The protein below binds the small molecule below.
Small molecule (SMILES): Cc1cn([C@H]2C[C@H](O[P](=O)(O)OC[C@H]3O[C@@H](n4cnc5c(=O)nc(N)[nH]c54)C[C@@H]3O[P](=O)(O)OC[C@H]3O[C@@H](n4ccc(N)nc4=O)C[C@@H]3O[P](=O)(O)OC[C@H]3O[C@@H](n4cnc5c(=O)nc(N)[nH]c54)C[C@@H]3O)[C@@H](CO[P](=O)(O)O[C@H]3C[C@H](n4cnc5c(N)ncnc54)O[C@@H]3CO[P](=O)(O)O[C@H]3C[C@H](n4cnc5c(=O)nc(N)[nH]c54)O[C@@H]3CO[P](=O)(O)O[C@H]3C[C@H](n4cc(C)c(=O)[nH]c4=O)O[C@@H]3CO[P](=O)(O)O[C@H]3C[C@H](n4ccc(N)nc4=O)O[C@@H]3CO[P](=O)(O)O[C@H]3C[C@H](n4cnc5c(=O)nc(N)[nH]c54)O[C@@H]3CO)O2)c(=O)[nH]c1=O

Sequence of chain 1.A:
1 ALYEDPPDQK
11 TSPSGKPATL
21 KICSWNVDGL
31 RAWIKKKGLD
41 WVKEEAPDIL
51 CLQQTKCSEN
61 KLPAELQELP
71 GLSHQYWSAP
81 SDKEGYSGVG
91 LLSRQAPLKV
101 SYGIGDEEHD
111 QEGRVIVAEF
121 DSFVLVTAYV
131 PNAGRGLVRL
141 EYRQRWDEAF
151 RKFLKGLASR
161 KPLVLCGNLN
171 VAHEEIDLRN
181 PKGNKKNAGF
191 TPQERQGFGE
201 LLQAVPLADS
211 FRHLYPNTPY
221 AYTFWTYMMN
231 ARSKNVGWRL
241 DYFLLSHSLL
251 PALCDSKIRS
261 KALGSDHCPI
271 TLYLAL

Binding-site contacts:
Ligand atom O3' contacts residue TYR86 of chain 1.A at 3.3 Å.
Ligand atom OP2 contacts residue ASN132 of chain 1.A at 4.3 Å.
Ligand atom O3' contacts residue PGA1 of chain 1.K at 1.6 Å.
Ligand atom OP1 contacts residue LYS83 of chain 1.A at 4.1 Å.
Ligand atom OP1 contacts residue NA1 of chain 1.F at 3.9 Å.
Ligand atom C4' contacts residue GLN54 of chain 1.A at 3.6 Å.
Ligand atom N7 contacts residue ARG135 of chain 1.A at 2.9 Å (salt-bridge).
Ligand atom C5' contacts residue TYR129 of chain 1.A at 3.5 Å (hydrophobic).
Ligand atom C5' contacts residue GLN54 of chain 1.A at 4.1 Å.
Ligand atom C3' contacts residue PGA1 of chain 1.K at 2.6 Å.
Ligand atom P contacts residue ASN132 of chain 1.A at 4.4 Å.
Ligand atom C5 contacts residue ARG135 of chain 1.A at 4.3 Å.
Ligand atom C6 contacts residue ARG135 of chain 1.A at 3.5 Å.
Ligand atom O3' contacts residue TYR129 of chain 1.A at 3.7 Å.
Ligand atom C3' contacts residue GLN54 of chain 1.A at 4.4 Å.
Ligand atom OP1 contacts residue ARG114 of chain 1.A at 4.0 Å.
Ligand atom C5' contacts residue TYR86 of chain 1.A at 4.4 Å (hydrophobic).
Ligand atom C1' contacts residue PGA1 of chain 1.K at 4.1 Å.
Ligand atom O5' contacts residue TYR129 of chain 1.A at 4.2 Å.
Ligand atom O5' contacts residue ASN132 of chain 1.A at 4.0 Å.
Ligand atom C4' contacts residue TYR129 of chain 1.A at 3.7 Å (hydrophobic).
Ligand atom OP2 contacts residue GLY134 of chain 1.A at 4.4 Å.
Ligand atom O3' contacts residue GLN54 of chain 1.A at 3.6 Å.
Ligand atom P contacts residue TYR86 of chain 1.A at 3.8 Å.
Ligand atom C4' contacts residue TYR86 of chain 1.A at 4.0 Å (hydrophobic).
Ligand atom O4' contacts residue GLN54 of chain 1.A at 4.4 Å.
Ligand atom OP1 contacts residue TYR86 of chain 1.A at 2.6 Å (h-bond).
Ligand atom C8 contacts residue ARG135 of chain 1.A at 4.0 Å.
Ligand atom C3' contacts residue ASN132 of chain 1.A at 4.0 Å.
Ligand atom C4' contacts residue PGA1 of chain 1.K at 3.8 Å.
Ligand atom O6 contacts residue ARG135 of chain 1.A at 2.9 Å (salt-bridge).
Ligand atom C2' contacts residue PGA1 of chain 1.K at 3.2 Å.
Ligand atom C5' contacts residue TYR86 of chain 1.A at 4.2 Å (hydrophobic).
Ligand atom C3' contacts residue TYR129 of chain 1.A at 3.7 Å (hydrophobic).
Ligand atom N2 contacts residue LYS56 of chain 1.A at 3.8 Å.
Ligand atom O5' contacts residue NA1 of chain 1.F at 4.2 Å.
Ligand atom C2' contacts residue ASN132 of chain 1.A at 4.0 Å.
Ligand atom C5 contacts residue ARG135 of chain 1.A at 3.5 Å.
Ligand atom OP1 contacts residue ASN132 of chain 1.A at 4.3 Å.
Ligand atom C3' contacts residue TYR86 of chain 1.A at 4.3 Å (hydrophobic).